Sequence of chain 1.Z:
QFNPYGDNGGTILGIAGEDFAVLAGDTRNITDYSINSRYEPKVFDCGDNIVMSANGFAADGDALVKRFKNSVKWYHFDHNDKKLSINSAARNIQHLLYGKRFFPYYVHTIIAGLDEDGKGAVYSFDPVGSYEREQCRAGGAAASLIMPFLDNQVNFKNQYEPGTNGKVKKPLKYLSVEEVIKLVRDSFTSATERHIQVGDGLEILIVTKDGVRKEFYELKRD

Sequence of chain 1.Y:
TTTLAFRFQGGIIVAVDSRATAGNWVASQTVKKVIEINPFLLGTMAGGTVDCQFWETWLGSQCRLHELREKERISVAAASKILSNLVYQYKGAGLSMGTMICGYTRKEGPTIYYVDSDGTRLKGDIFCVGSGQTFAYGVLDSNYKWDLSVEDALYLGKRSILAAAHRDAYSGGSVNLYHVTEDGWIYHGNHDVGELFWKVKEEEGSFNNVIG

The small molecule below binds the protein below.
Small molecule (SMILES): COc1ccc(C[C@H](NC(=O)[C@H](C)NC(=O)CN2CCOCC2)C(=O)N[C@@H](Cc2ccccc2)[C@@H](O)[C@H](C)CO)cc1

Binding-site contacts:
Ligand atom C10 contacts residue THR1 of chain 1.Y at 1.5 Å.
Ligand atom C12 contacts residue MES1 of chain 1.RA at 3.4 Å.
Ligand atom O21 contacts residue MES1 of chain 1.RA at 2.7 Å (h-bond).
Ligand atom O49 contacts residue THR21 of chain 1.Y at 3.2 Å (h-bond).
Ligand atom C42 contacts residue GLY48 of chain 1.Y at 3.6 Å.
Ligand atom C12 contacts residue THR1 of chain 1.Y at 2.4 Å.
Ligand atom C8 contacts residue THR1 of chain 1.Y at 2.3 Å.
Ligand atom C7 contacts residue THR1 of chain 1.Y at 2.5 Å.
Ligand atom C27 contacts residue THR21 of chain 1.Y at 3.5 Å.
Ligand atom N28 contacts residue ASP126 of chain 1.Z at 3.3 Å (salt-bridge).
Ligand atom C23 contacts residue GLY47 of chain 1.Y at 3.5 Å.
Ligand atom C3 contacts residue THR49 of chain 1.Y at 3.6 Å.
Ligand atom C3 contacts residue VAL31 of chain 1.Y at 3.3 Å (hydrophobic).
Ligand atom C5 contacts residue THR49 of chain 1.Y at 3.2 Å.
Ligand atom C11 contacts residue THR1 of chain 1.Y at 2.5 Å.
Ligand atom C1 contacts residue MET45 of chain 1.Y at 3.6 Å (hydrophobic).
Ligand atom C43 contacts residue GLY48 of chain 1.Y at 3.6 Å.
Ligand atom C7 contacts residue GLY47 of chain 1.Y at 3.3 Å.
Ligand atom O49 contacts residue ALA20 of chain 1.Y at 3.4 Å.
Ligand atom O39 contacts residue THR49 of chain 1.Y at 2.9 Å (h-bond).
Ligand atom C38 contacts residue THR49 of chain 1.Y at 3.6 Å.
Ligand atom O21 contacts residue THR1 of chain 1.Y at 2.3 Å (h-bond).
Ligand atom C30 contacts residue ASP126 of chain 1.Z at 3.5 Å.
Ligand atom C4 contacts residue THR49 of chain 1.Y at 3.1 Å.
Ligand atom O21 contacts residue GLY47 of chain 1.Y at 3.2 Å (h-bond).
Ligand atom C12 contacts residue SER131 of chain 1.Y at 3.6 Å.
Ligand atom C42 contacts residue GLY47 of chain 1.Y at 3.5 Å.
Ligand atom C10 contacts residue TYR170 of chain 1.Y at 3.5 Å (hydrophobic).
Ligand atom N25 contacts residue THR21 of chain 1.Y at 2.9 Å (h-bond).
Ligand atom C24 contacts residue GLY47 of chain 1.Y at 3.4 Å.
Ligand atom C4 contacts residue VAL31 of chain 1.Y at 3.3 Å (hydrophobic).
Ligand atom O13 contacts residue MES1 of chain 1.RA at 3.6 Å.
Ligand atom O13 contacts residue THR21 of chain 1.Y at 3.4 Å (h-bond).
Ligand atom C26 contacts residue THR49 of chain 1.Y at 3.5 Å.
Ligand atom N22 contacts residue GLY47 of chain 1.Y at 2.8 Å (h-bond).
Ligand atom C2 contacts residue MET45 of chain 1.Y at 3.5 Å (hydrophobic).
Ligand atom C9 contacts residue THR1 of chain 1.Y at 1.4 Å.
Ligand atom O49 contacts residue THR49 of chain 1.Y at 3.6 Å.
Ligand atom C11 contacts residue TYR170 of chain 1.Y at 3.1 Å (hydrophobic).
Ligand atom C11 contacts residue ARG19 of chain 1.Y at 3.2 Å.